A small-molecule ligand and the protein it binds are described below.
Small molecule (SMILES): CC(=O)N[C@@H]1[C@@H](O)[C@H](O)[C@@H](CO)O[C@H]1O

Binding-site contacts:
Ligand atom C8 contacts residue PHE357 of chain 1.A at 3.7 Å (hydrophobic).
Ligand atom C2 contacts residue ASN362 of chain 1.A at 2.5 Å.
Ligand atom C1 contacts residue ASN362 of chain 1.A at 1.5 Å.
Ligand atom O5 contacts residue ASN362 of chain 1.A at 2.4 Å (h-bond).
Ligand atom N2 contacts residue ASN362 of chain 1.A at 3.0 Å (h-bond).
Ligand atom C7 contacts residue GLY358 of chain 1.A at 3.7 Å.
Ligand atom C8 contacts residue LEU387 of chain 1.A at 3.7 Å (hydrophobic).
Ligand atom O3 contacts residue VAL386 of chain 1.A at 3.2 Å.
Ligand atom O7 contacts residue ASN362 of chain 1.A at 4.2 Å.
Ligand atom C7 contacts residue VAL386 of chain 1.A at 4.2 Å (hydrophobic).
Ligand atom N2 contacts residue GLY358 of chain 1.A at 4.4 Å.
Ligand atom C3 contacts residue VAL386 of chain 1.A at 4.5 Å (hydrophobic).
Ligand atom C4 contacts residue ASN362 of chain 1.A at 4.3 Å.
Ligand atom C5 contacts residue ASN362 of chain 1.A at 3.8 Å.
Ligand atom C8 contacts residue PHE361 of chain 1.A at 4.2 Å (hydrophobic).
Ligand atom C3 contacts residue ASN362 of chain 1.A at 3.9 Å.
Ligand atom C7 contacts residue ASN362 of chain 1.A at 3.8 Å.
Ligand atom O7 contacts residue VAL386 of chain 1.A at 4.3 Å.
Ligand atom C8 contacts residue VAL386 of chain 1.A at 4.3 Å (hydrophobic).
Ligand atom O7 contacts residue GLY358 of chain 1.A at 3.6 Å.
Ligand atom C8 contacts residue GLY358 of chain 1.A at 3.6 Å.

Sequence of chain 1.A:
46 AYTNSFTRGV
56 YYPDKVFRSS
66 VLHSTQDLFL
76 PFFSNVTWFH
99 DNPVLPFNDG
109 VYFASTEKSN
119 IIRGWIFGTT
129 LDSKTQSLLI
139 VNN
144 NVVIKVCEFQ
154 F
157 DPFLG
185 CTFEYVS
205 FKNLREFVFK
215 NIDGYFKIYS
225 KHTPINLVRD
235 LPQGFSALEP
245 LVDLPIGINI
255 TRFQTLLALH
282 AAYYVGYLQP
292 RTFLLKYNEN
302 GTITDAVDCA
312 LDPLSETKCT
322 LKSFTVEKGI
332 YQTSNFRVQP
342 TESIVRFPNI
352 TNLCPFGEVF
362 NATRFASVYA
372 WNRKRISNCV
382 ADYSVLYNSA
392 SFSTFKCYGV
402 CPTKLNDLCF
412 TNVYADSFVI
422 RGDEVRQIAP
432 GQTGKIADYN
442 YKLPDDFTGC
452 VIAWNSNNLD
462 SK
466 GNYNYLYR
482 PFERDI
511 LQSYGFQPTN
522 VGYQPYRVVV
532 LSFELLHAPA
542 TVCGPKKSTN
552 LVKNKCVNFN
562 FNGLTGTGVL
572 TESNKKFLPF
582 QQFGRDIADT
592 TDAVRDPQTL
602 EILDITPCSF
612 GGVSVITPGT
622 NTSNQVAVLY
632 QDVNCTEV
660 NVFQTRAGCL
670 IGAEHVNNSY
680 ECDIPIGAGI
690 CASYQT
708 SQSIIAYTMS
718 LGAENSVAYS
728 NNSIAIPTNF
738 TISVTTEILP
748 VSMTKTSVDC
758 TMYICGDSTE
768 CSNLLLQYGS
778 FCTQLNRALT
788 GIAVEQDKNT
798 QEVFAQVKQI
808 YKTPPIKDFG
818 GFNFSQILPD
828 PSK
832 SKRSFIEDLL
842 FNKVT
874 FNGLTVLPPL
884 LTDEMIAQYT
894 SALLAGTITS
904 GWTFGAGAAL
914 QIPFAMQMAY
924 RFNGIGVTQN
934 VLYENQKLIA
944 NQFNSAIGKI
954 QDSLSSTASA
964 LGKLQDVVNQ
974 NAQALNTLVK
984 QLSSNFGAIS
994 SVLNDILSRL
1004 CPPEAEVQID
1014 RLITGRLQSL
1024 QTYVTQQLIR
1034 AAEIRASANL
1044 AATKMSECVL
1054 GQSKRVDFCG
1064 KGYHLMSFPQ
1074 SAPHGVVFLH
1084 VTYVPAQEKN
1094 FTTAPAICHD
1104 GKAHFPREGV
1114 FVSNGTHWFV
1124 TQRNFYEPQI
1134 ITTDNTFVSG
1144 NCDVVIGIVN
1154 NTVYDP